This protein binds this small molecule.
Small molecule (SMILES): O=C(c1ccccc1)c1ccccc1

Sequence of chain 1.A:
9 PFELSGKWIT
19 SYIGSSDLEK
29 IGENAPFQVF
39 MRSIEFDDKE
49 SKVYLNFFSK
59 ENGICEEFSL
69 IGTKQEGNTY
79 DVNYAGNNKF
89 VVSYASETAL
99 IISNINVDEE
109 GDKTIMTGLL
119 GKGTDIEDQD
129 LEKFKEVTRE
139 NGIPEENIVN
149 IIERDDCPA

Binding-site contacts:
Ligand atom C2 contacts residue LEU118 of chain 1.A at 3.3 Å (hydrophobic).
Ligand atom C8 contacts residue ASN102 of chain 1.A at 3.7 Å.
Ligand atom C6 contacts residue ILE21 of chain 1.A at 4.3 Å (hydrophobic).
Ligand atom C11 contacts residue PHE55 of chain 1.A at 4.3 Å (hydrophobic).
Ligand atom O contacts residue MET114 of chain 1.A at 2.9 Å (h-bond).
Ligand atom C6 contacts residue VAL37 of chain 1.A at 4.1 Å (hydrophobic).
Ligand atom C8 contacts residue PHE88 of chain 1.A at 4.2 Å (hydrophobic).
Ligand atom C4 contacts residue ILE100 of chain 1.A at 3.7 Å (hydrophobic).
Ligand atom C12 contacts residue VAL80 of chain 1.A at 3.3 Å (hydrophobic).
Ligand atom C13 contacts residue PHE88 of chain 1.A at 3.7 Å (hydrophobic).
Ligand atom C1 contacts residue GLY116 of chain 1.A at 4.5 Å.
Ligand atom C2 contacts residue GLY116 of chain 1.A at 4.3 Å.
Ligand atom C1 contacts residue THR18 of chain 1.A at 4.1 Å.
Ligand atom C13 contacts residue ASN102 of chain 1.A at 4.2 Å.
Ligand atom C11 contacts residue TYR82 of chain 1.A at 4.1 Å (hydrophobic).
Ligand atom C3 contacts residue MET39 of chain 1.A at 3.9 Å (hydrophobic).
Ligand atom C1 contacts residue VAL37 of chain 1.A at 4.5 Å (hydrophobic).
Ligand atom C3 contacts residue LEU118 of chain 1.A at 4.2 Å (hydrophobic).
Ligand atom C7 contacts residue MET114 of chain 1.A at 4.3 Å (hydrophobic).
Ligand atom O contacts residue PHE35 of chain 1.A at 3.3 Å.
Ligand atom C1 contacts residue ILE21 of chain 1.A at 4.2 Å (hydrophobic).
Ligand atom C1 contacts residue MET39 of chain 1.A at 4.3 Å (hydrophobic).
Ligand atom C10 contacts residue PHE35 of chain 1.A at 4.1 Å (hydrophobic).
Ligand atom C9 contacts residue ASN102 of chain 1.A at 4.3 Å.
Ligand atom C4 contacts residue MET39 of chain 1.A at 4.2 Å (hydrophobic).
Ligand atom C1 contacts residue LEU118 of chain 1.A at 4.2 Å (hydrophobic).
Ligand atom C7 contacts residue ASN102 of chain 1.A at 4.4 Å.
Ligand atom C2 contacts residue MET39 of chain 1.A at 3.9 Å (hydrophobic).
Ligand atom C13 contacts residue VAL80 of chain 1.A at 3.5 Å (hydrophobic).
Ligand atom C2 contacts residue THR18 of chain 1.A at 4.4 Å.
Ligand atom C12 contacts residue ASN86 of chain 1.A at 4.5 Å.
Ligand atom C3 contacts residue ILE100 of chain 1.A at 3.7 Å (hydrophobic).
Ligand atom C12 contacts residue LEU53 of chain 1.A at 4.2 Å (hydrophobic).
Ligand atom O contacts residue ASN102 of chain 1.A at 3.8 Å.
Ligand atom C7 contacts residue PHE35 of chain 1.A at 4.1 Å (hydrophobic).
Ligand atom C13 contacts residue ASN86 of chain 1.A at 4.2 Å.
Ligand atom C9 contacts residue PHE35 of chain 1.A at 4.2 Å (hydrophobic).